Binding-site contacts:
Ligand atom N2 contacts residue SER219 of chain 1.A at 3.3 Å (h-bond).
Ligand atom C8 contacts residue THR167 of chain 2.A at 3.8 Å.
Ligand atom C7 contacts residue PRO221 of chain 1.A at 4.4 Å (hydrophobic).
Ligand atom C1 contacts residue TRP222 of chain 1.A at 4.4 Å (hydrophobic).
Ligand atom O7 contacts residue PRO221 of chain 1.A at 3.3 Å.
Ligand atom O3 contacts residue TRP222 of chain 1.A at 3.9 Å.
Ligand atom O5 contacts residue TRP222 of chain 1.A at 3.9 Å.
Ligand atom C2 contacts residue ASN165 of chain 2.A at 2.5 Å.
Ligand atom C1 contacts residue SER219 of chain 1.A at 3.9 Å.
Ligand atom N2 contacts residue ASN165 of chain 2.A at 3.1 Å (h-bond).
Ligand atom O6 contacts residue THR167 of chain 2.A at 3.8 Å.
Ligand atom C5 contacts residue TRP222 of chain 1.A at 3.9 Å (hydrophobic).
Ligand atom O7 contacts residue TRP222 of chain 1.A at 2.9 Å (h-bond).
Ligand atom O5 contacts residue TRP222 of chain 1.A at 4.3 Å.
Ligand atom O7 contacts residue ARG220 of chain 1.A at 4.4 Å.
Ligand atom C8 contacts residue SER219 of chain 1.A at 3.6 Å.
Ligand atom C6 contacts residue THR167 of chain 2.A at 3.7 Å.
Ligand atom C1 contacts residue TRP222 of chain 1.A at 3.8 Å (hydrophobic).
Ligand atom C7 contacts residue ASN165 of chain 2.A at 3.4 Å.
Ligand atom C4 contacts residue ASN165 of chain 2.A at 4.2 Å.
Ligand atom C2 contacts residue SER219 of chain 1.A at 4.1 Å.
Ligand atom O4 contacts residue TRP222 of chain 1.A at 4.1 Å.
Ligand atom O7 contacts residue ASN165 of chain 2.A at 3.2 Å (h-bond).
Ligand atom C3 contacts residue ASN165 of chain 2.A at 3.9 Å.
Ligand atom C6 contacts residue VAL244 of chain 2.A at 4.4 Å (hydrophobic).
Ligand atom C2 contacts residue TRP222 of chain 1.A at 3.8 Å (hydrophobic).
Ligand atom C4 contacts residue TRP222 of chain 1.A at 4.1 Å (hydrophobic).
Ligand atom C7 contacts residue SER219 of chain 1.A at 3.7 Å.
Ligand atom O4 contacts residue TRP222 of chain 1.A at 3.9 Å.
Ligand atom C1 contacts residue ASN165 of chain 2.A at 1.4 Å.
Ligand atom O5 contacts residue ASN165 of chain 2.A at 2.3 Å (h-bond).
Ligand atom C8 contacts residue VAL242 of chain 2.A at 4.1 Å (hydrophobic).
Ligand atom C2 contacts residue TRP222 of chain 1.A at 4.0 Å (hydrophobic).
Ligand atom C6 contacts residue TRP222 of chain 1.A at 3.8 Å (hydrophobic).
Ligand atom C5 contacts residue ASN165 of chain 2.A at 3.6 Å.
Ligand atom C3 contacts residue TRP222 of chain 1.A at 4.2 Å (hydrophobic).
Ligand atom C5 contacts residue TRP222 of chain 1.A at 3.9 Å (hydrophobic).
Ligand atom C4 contacts residue TRP222 of chain 1.A at 3.6 Å (hydrophobic).
Ligand atom C3 contacts residue TRP222 of chain 1.A at 3.7 Å (hydrophobic).
Ligand atom C7 contacts residue TRP222 of chain 1.A at 4.2 Å (hydrophobic).

The protein below binds the small molecule below.
Small molecule (SMILES): CC(=O)N[C@H]1[C@H](O[C@H]2[C@H](O)[C@@H](NC(C)=O)CO[C@@H]2CO)O[C@H](CO)[C@@H](O[C@@H]2O[C@H](CO)[C@@H](O)[C@H](O)[C@@H]2O)[C@@H]1O

Sequence of chain 1.A:
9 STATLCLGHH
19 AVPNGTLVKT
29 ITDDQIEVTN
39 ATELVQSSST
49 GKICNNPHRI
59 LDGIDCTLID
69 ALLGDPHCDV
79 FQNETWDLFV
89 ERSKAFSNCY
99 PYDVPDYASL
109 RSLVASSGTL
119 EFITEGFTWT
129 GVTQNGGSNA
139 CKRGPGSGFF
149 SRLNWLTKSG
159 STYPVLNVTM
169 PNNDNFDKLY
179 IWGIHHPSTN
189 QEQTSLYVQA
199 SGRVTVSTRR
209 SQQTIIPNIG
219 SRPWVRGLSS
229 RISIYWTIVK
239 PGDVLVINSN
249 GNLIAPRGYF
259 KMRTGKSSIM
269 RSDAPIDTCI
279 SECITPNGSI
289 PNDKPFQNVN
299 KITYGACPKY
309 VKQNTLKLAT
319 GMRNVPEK

Sequence of chain 2.A:
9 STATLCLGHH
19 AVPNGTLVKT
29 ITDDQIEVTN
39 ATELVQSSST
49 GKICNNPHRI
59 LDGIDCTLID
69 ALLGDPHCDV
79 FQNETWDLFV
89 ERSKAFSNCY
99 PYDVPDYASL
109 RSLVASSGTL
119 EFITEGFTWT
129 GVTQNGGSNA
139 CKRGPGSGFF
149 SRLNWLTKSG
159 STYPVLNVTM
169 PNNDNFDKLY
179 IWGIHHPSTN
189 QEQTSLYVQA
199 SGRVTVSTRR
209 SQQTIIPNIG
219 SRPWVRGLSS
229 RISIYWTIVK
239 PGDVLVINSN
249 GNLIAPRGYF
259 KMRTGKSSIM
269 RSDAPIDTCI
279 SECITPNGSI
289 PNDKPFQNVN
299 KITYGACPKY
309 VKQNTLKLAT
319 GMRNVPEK